A small-molecule ligand and the protein it binds are described below.
Small molecule (SMILES): CCCCCCCCCCCC[N+](C)(C)CCCS(=O)(=O)[O-]

Binding-site contacts:
Ligand atom C5 contacts residue ALA356 of chain 1.B at 4.4 Å (hydrophobic).
Ligand atom C1 contacts residue TYR215 of chain 1.B at 4.2 Å (hydrophobic).
Ligand atom C2 contacts residue PHE225 of chain 1.B at 3.6 Å (hydrophobic).
Ligand atom C5 contacts residue PHE225 of chain 1.B at 3.6 Å (hydrophobic).
Ligand atom C10 contacts residue LYS226 of chain 1.B at 3.8 Å.
Ligand atom C2 contacts residue LEU338 of chain 1.B at 3.9 Å (hydrophobic).
Ligand atom C9 contacts residue LYS226 of chain 1.B at 4.3 Å.
Ligand atom C4 contacts residue ALA356 of chain 1.B at 4.0 Å (hydrophobic).
Ligand atom C4 contacts residue PHE225 of chain 1.B at 4.2 Å (hydrophobic).
Ligand atom C6 contacts residue PHE225 of chain 1.B at 4.3 Å (hydrophobic).
Ligand atom C5 contacts residue ILE344 of chain 1.B at 4.3 Å (hydrophobic).
Ligand atom C1 contacts residue LEU338 of chain 1.B at 3.9 Å (hydrophobic).
Ligand atom C4 contacts residue ILE344 of chain 1.B at 3.5 Å (hydrophobic).
Ligand atom C3 contacts residue PHE342 of chain 1.B at 3.7 Å (hydrophobic).
Ligand atom C1 contacts residue PHE225 of chain 1.B at 3.4 Å (hydrophobic).
Ligand atom C2 contacts residue LEU352 of chain 1.B at 3.7 Å (hydrophobic).
Ligand atom C8 contacts residue LYS226 of chain 1.B at 4.2 Å.
Ligand atom C1 contacts residue VAL365 of chain 1.B at 3.8 Å (hydrophobic).
Ligand atom C5 contacts residue PHE342 of chain 1.B at 3.8 Å (hydrophobic).
Ligand atom C1 contacts residue LEU352 of chain 1.B at 3.9 Å (hydrophobic).
Ligand atom C7 contacts residue LYS222 of chain 1.B at 4.0 Å.
Ligand atom C2 contacts residue ALA356 of chain 1.B at 4.4 Å (hydrophobic).
Ligand atom C3 contacts residue LEU338 of chain 1.B at 4.0 Å (hydrophobic).
Ligand atom C6 contacts residue ILE344 of chain 1.B at 4.5 Å (hydrophobic).
Ligand atom C3 contacts residue ILE344 of chain 1.B at 4.0 Å (hydrophobic).
Ligand atom C4 contacts residue PHE342 of chain 1.B at 4.1 Å (hydrophobic).
Ligand atom C3 contacts residue PHE225 of chain 1.B at 3.7 Å (hydrophobic).
Ligand atom C7 contacts residue PHE225 of chain 1.B at 4.0 Å (hydrophobic).

Sequence of chain 1.B:
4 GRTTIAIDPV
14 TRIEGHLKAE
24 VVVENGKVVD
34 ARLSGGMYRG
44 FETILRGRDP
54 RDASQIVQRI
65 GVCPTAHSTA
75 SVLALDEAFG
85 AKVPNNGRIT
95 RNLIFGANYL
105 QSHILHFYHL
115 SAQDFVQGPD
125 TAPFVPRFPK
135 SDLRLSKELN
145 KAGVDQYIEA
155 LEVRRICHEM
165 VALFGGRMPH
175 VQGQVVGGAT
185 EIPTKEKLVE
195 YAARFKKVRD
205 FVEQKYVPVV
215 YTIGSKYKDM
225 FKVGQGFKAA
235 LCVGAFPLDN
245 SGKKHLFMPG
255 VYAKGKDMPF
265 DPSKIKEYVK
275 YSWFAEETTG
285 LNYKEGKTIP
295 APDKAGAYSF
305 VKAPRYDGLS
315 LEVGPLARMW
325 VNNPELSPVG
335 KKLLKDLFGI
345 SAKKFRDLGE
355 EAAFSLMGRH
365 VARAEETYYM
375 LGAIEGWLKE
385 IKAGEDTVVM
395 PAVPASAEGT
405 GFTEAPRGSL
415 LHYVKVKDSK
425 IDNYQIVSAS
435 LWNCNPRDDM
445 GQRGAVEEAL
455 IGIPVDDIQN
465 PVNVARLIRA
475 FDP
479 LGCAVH